Binding-site contacts:
Ligand atom N3 contacts residue GLU124 of chain 1.C at 2.5 Å (salt-bridge).
Ligand atom C3A contacts residue TYR76 of chain 1.C at 3.4 Å (hydrophobic).
Ligand atom O2 contacts residue ASN74 of chain 1.C at 3.0 Å (h-bond).
Ligand atom O contacts residue THR130 of chain 1.C at 3.4 Å (h-bond).
Ligand atom C contacts residue ASP126 of chain 1.C at 3.6 Å.
Ligand atom N2 contacts residue TYR76 of chain 1.C at 3.4 Å (h-bond).
Ligand atom O4 contacts residue ARG45 of chain 1.C at 3.1 Å (salt-bridge).
Ligand atom O contacts residue ASP126 of chain 1.C at 3.3 Å (salt-bridge).
Ligand atom O4 contacts residue TYR22 of chain 1.C at 2.6 Å (h-bond).
Ligand atom N2 contacts residue TYR79 of chain 1.C at 3.3 Å.
Ligand atom O1 contacts residue ASN74 of chain 1.C at 3.3 Å (h-bond).
Ligand atom C1 contacts residue ASP126 of chain 1.C at 3.3 Å.
Ligand atom C6 contacts residue TYR79 of chain 1.C at 3.3 Å (hydrophobic).
Ligand atom O1 contacts residue ASP126 of chain 1.C at 2.7 Å (salt-bridge).
Ligand atom N contacts residue ARG25 of chain 1.C at 3.4 Å (salt-bridge).
Ligand atom O contacts residue TYR168 of chain 1.C at 3.1 Å (h-bond).
Ligand atom O3 contacts residue SER46 of chain 1.C at 3.5 Å (h-bond).
Ligand atom OP1 contacts residue SER46 of chain 1.C at 2.8 Å (h-bond).
Ligand atom O5 contacts residue ARG50 of chain 1.C at 2.9 Å (salt-bridge).
Ligand atom N1 contacts residue ARG25 of chain 1.C at 3.4 Å (salt-bridge).
Ligand atom O3 contacts residue ARG25 of chain 1.C at 3.6 Å (salt-bridge).
Ligand atom OP2 contacts residue SER46 of chain 1.C at 3.2 Å (h-bond).
Ligand atom OP2 contacts residue ARG45 of chain 1.C at 2.9 Å (salt-bridge).
Ligand atom O5 contacts residue TYR79 of chain 1.C at 2.6 Å (h-bond).
Ligand atom OP2 contacts residue ARG25 of chain 1.C at 3.4 Å (salt-bridge).
Ligand atom C7A contacts residue ARG25 of chain 1.C at 3.5 Å.
Ligand atom P contacts residue SER46 of chain 1.C at 3.2 Å.
Ligand atom C6 contacts residue TYR76 of chain 1.C at 3.3 Å (hydrophobic).
Ligand atom C3A contacts residue ARG25 of chain 1.C at 3.5 Å.
Ligand atom C2 contacts residue ASP126 of chain 1.C at 3.5 Å.
Ligand atom C3 contacts residue ASN74 of chain 1.C at 3.5 Å.
Ligand atom C6 contacts residue ARG25 of chain 1.C at 3.5 Å.
Ligand atom C2 contacts residue ASN74 of chain 1.C at 3.2 Å.
Ligand atom OP2 contacts residue SER44 of chain 1.C at 2.5 Å (h-bond).
Ligand atom N2 contacts residue ASN93 of chain 1.C at 2.7 Å (h-bond).
Ligand atom OP2 contacts residue TYR22 of chain 1.C at 3.4 Å (h-bond).
Ligand atom N1 contacts residue ARG50 of chain 1.C at 3.4 Å (salt-bridge).
Ligand atom OP1 contacts residue ARG45 of chain 1.C at 3.4 Å (salt-bridge).
Ligand atom O contacts residue ARG25 of chain 1.C at 3.1 Å (salt-bridge).
Ligand atom O5 contacts residue ARG25 of chain 1.C at 3.6 Å.

Sequence of chain 1.C:
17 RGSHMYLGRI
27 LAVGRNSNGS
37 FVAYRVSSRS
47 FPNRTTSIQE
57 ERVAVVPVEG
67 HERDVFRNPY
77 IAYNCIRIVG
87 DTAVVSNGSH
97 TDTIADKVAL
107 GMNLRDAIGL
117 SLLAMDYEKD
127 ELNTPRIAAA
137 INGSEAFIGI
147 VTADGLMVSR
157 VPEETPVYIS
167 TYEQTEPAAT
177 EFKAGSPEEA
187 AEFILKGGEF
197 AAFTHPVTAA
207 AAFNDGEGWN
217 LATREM

The small molecule below binds the protein below.
Small molecule (SMILES): NC(=O)c1ncn([C@@H]2O[C@H](COP(=O)(O)O)[C@@H](O)[C@H]2O)c1N